Sequence of chain 1.A:
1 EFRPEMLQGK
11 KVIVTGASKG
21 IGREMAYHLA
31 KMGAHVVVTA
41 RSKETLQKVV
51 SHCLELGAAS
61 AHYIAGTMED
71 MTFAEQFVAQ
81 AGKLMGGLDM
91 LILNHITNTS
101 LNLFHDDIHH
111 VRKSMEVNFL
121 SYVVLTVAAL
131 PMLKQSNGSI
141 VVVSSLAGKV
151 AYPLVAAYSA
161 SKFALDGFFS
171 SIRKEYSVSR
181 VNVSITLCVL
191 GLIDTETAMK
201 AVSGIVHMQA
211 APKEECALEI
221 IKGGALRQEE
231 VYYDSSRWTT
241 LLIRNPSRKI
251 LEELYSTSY

Sequence of chain 1.B:
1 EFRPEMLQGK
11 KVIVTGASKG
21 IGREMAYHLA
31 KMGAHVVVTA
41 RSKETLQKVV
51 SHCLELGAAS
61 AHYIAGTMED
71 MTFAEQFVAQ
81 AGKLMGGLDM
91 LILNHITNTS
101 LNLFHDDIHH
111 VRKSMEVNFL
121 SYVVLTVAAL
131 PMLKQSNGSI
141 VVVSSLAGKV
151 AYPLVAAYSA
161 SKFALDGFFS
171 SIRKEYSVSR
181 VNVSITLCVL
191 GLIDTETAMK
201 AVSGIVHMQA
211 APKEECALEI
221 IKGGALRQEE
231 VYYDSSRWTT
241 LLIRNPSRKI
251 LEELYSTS

Binding-site contacts:
Ligand atom C25 contacts residue TYR152 of chain 1.A at 3.5 Å (hydrophobic).
Ligand atom C25 contacts residue LEU146 of chain 1.A at 3.9 Å (hydrophobic).
Ligand atom C25 contacts residue TYR255 of chain 1.B at 3.7 Å (hydrophobic).
Ligand atom O12 contacts residue TYR158 of chain 1.A at 3.1 Å (h-bond).
Ligand atom C9 contacts residue NAP1 of chain 1.C at 3.9 Å.
Ligand atom C18 contacts residue NAP1 of chain 1.C at 3.3 Å.
Ligand atom C6 contacts residue LEU192 of chain 1.A at 3.7 Å (hydrophobic).
Ligand atom C9 contacts residue LEU192 of chain 1.A at 4.0 Å (hydrophobic).
Ligand atom C3 contacts residue TYR152 of chain 1.A at 3.7 Å (hydrophobic).
Ligand atom O12 contacts residue NAP1 of chain 1.C at 2.7 Å.
Ligand atom C18 contacts residue ALA198 of chain 1.A at 3.8 Å (hydrophobic).
Ligand atom C15 contacts residue VAL155 of chain 1.A at 3.9 Å (hydrophobic).
Ligand atom C14 contacts residue TYR158 of chain 1.A at 3.8 Å (hydrophobic).
Ligand atom C4 contacts residue TYR152 of chain 1.A at 3.6 Å (hydrophobic).
Ligand atom C8 contacts residue LEU192 of chain 1.A at 3.9 Å (hydrophobic).
Ligand atom C11 contacts residue TYR158 of chain 1.A at 4.0 Å (hydrophobic).
Ligand atom C17 contacts residue ALA201 of chain 1.A at 3.8 Å (hydrophobic).
Ligand atom C9 contacts residue LEU190 of chain 1.A at 3.7 Å (hydrophobic).
Ligand atom C9 contacts residue SER145 of chain 1.A at 3.7 Å.
Ligand atom O24 contacts residue THR99 of chain 1.A at 4.1 Å.
Ligand atom C17 contacts residue ALA198 of chain 1.A at 4.0 Å (hydrophobic).
Ligand atom O24 contacts residue ILE96 of chain 1.A at 3.7 Å.
Ligand atom C19 contacts residue NAP1 of chain 1.C at 3.6 Å.
Ligand atom C22 contacts residue ALA201 of chain 1.A at 3.6 Å (hydrophobic).
Ligand atom C9 contacts residue LEU146 of chain 1.A at 4.0 Å (hydrophobic).
Ligand atom O12 contacts residue SER145 of chain 1.A at 3.0 Å (h-bond).
Ligand atom N13 contacts residue TYR158 of chain 1.A at 4.0 Å.
Ligand atom C8 contacts residue SER145 of chain 1.A at 4.0 Å.
Ligand atom C9 contacts residue GLY191 of chain 1.A at 3.8 Å.
Ligand atom C11 contacts residue NAP1 of chain 1.C at 3.5 Å.
Ligand atom C22 contacts residue ALA198 of chain 1.A at 4.0 Å (hydrophobic).
Ligand atom N10 contacts residue GLY191 of chain 1.A at 3.8 Å.
Ligand atom N10 contacts residue LEU192 of chain 1.A at 3.8 Å.
Ligand atom N10 contacts residue LEU146 of chain 1.A at 3.6 Å.
Ligand atom C11 contacts residue SER145 of chain 1.A at 3.7 Å.
Ligand atom N7 contacts residue LEU192 of chain 1.A at 4.0 Å.
Ligand atom C8 contacts residue NAP1 of chain 1.C at 4.1 Å.
Ligand atom C23 contacts residue THR99 of chain 1.A at 3.9 Å.
Ligand atom C16 contacts residue LEU101 of chain 1.A at 3.9 Å (hydrophobic).
Ligand atom N5 contacts residue LEU192 of chain 1.A at 4.0 Å.

The protein below binds the small molecule below.
Small molecule (SMILES): Cc1cc(C)n2ncc(C(=O)NC3[C@@H]4CC5C[C@H]3CC(O)(C5)C4)c2n1